Sequence of chain 1.B:
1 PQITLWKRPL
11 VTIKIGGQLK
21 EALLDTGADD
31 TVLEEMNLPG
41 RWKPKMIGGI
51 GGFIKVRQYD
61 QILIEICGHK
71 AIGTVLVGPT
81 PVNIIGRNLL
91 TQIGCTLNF

Sequence of chain 1.A:
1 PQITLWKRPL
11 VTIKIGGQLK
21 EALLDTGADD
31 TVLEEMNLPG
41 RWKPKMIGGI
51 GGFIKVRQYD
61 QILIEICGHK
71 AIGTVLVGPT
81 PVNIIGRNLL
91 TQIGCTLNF

Binding-site contacts:
Ligand atom C02 contacts residue GLY48 of chain 1.A at 3.5 Å.
Ligand atom O42 contacts residue ASP30 of chain 1.A at 3.0 Å (salt-bridge).
Ligand atom C26 contacts residue GLY48 of chain 1.B at 3.2 Å.
Ligand atom C06 contacts residue ALA28 of chain 1.A at 3.7 Å (hydrophobic).
Ligand atom O09 contacts residue GLY49 of chain 1.A at 3.5 Å.
Ligand atom C29 contacts residue ASP29 of chain 1.B at 3.6 Å.
Ligand atom C36 contacts residue ILE50 of chain 1.B at 3.6 Å (hydrophobic).
Ligand atom C05 contacts residue ALA28 of chain 1.A at 3.5 Å (hydrophobic).
Ligand atom C11 contacts residue GLY27 of chain 1.A at 3.5 Å.
Ligand atom N19 contacts residue GLY27 of chain 1.B at 2.9 Å (h-bond).
Ligand atom C36 contacts residue GLY49 of chain 1.B at 3.6 Å.
Ligand atom O42 contacts residue ASP29 of chain 1.A at 3.3 Å.
Ligand atom C16 contacts residue ASP25 of chain 1.B at 3.3 Å.
Ligand atom C36 contacts residue PRO81 of chain 1.A at 3.6 Å (hydrophobic).
Ligand atom O25 contacts residue ASP30 of chain 1.B at 3.0 Å (salt-bridge).
Ligand atom O43 contacts residue LEU76 of chain 1.A at 3.4 Å.
Ligand atom C14 contacts residue VAL82 of chain 1.B at 3.5 Å (hydrophobic).
Ligand atom O17 contacts residue ASP25 of chain 1.A at 2.4 Å (salt-bridge).
Ligand atom O22 contacts residue ALA28 of chain 1.B at 3.3 Å.
Ligand atom C27 contacts residue ASP29 of chain 1.B at 3.5 Å.
Ligand atom C33 contacts residue GLY27 of chain 1.B at 3.2 Å.
Ligand atom C38 contacts residue LEU76 of chain 1.A at 3.4 Å (hydrophobic).
Ligand atom O30 contacts residue ASP29 of chain 1.B at 2.8 Å (salt-bridge).
Ligand atom C15 contacts residue ASP25 of chain 1.A at 3.0 Å.
Ligand atom O43 contacts residue ILE47 of chain 1.A at 3.3 Å.
Ligand atom C31 contacts residue GLY27 of chain 1.B at 3.5 Å.
Ligand atom O25 contacts residue ASP29 of chain 1.B at 3.1 Å (salt-bridge).
Ligand atom O08 contacts residue ILE50 of chain 1.B at 3.5 Å.
Ligand atom O17 contacts residue GLY27 of chain 1.B at 3.3 Å.
Ligand atom C38 contacts residue ILE47 of chain 1.A at 3.4 Å (hydrophobic).
Ligand atom C16 contacts residue ASP25 of chain 1.A at 3.1 Å.
Ligand atom O08 contacts residue ILE84 of chain 1.A at 3.3 Å.
Ligand atom O43 contacts residue LYS45 of chain 1.A at 3.4 Å.
Ligand atom C38 contacts residue ASP30 of chain 1.A at 3.5 Å.
Ligand atom C03 contacts residue GLY48 of chain 1.A at 3.1 Å.
Ligand atom C31 contacts residue ASP25 of chain 1.A at 3.2 Å.
Ligand atom O09 contacts residue ILE50 of chain 1.B at 3.0 Å.
Ligand atom O17 contacts residue ASP25 of chain 1.B at 2.5 Å (salt-bridge).
Ligand atom C28 contacts residue GLY48 of chain 1.B at 3.1 Å.
Ligand atom O43 contacts residue ASP30 of chain 1.A at 3.0 Å (salt-bridge).

This small molecule binds to this protein.
Small molecule (SMILES): CCC(CC)CN(C[C@@H](O)[C@H](Cc1ccccc1)NC(=O)O[C@H]1CO[C@H]2OCC[C@H]21)S(=O)(=O)c1ccc([C@H](O)CO)cc1